Binding-site contacts:
Ligand atom C5 contacts residue TYR253 of chain 2.A at 3.8 Å (hydrophobic).
Ligand atom CL contacts residue TRP192 of chain 4.A at 3.9 Å.
Ligand atom O contacts residue VAL143 of chain 4.A at 4.2 Å.
Ligand atom O contacts residue NAD1 of chain 4.C at 3.0 Å.
Ligand atom F contacts residue PRO184 of chain 4.A at 4.3 Å.
Ligand atom C1 contacts residue NAD1 of chain 4.C at 3.5 Å.
Ligand atom F1 contacts residue NAD1 of chain 4.C at 3.5 Å.
Ligand atom C5 contacts residue NAD1 of chain 4.C at 3.6 Å.
Ligand atom C contacts residue NAD1 of chain 4.C at 4.0 Å.
Ligand atom F contacts residue TYR253 of chain 2.A at 2.8 Å.
Ligand atom CL contacts residue NAD1 of chain 4.C at 3.8 Å.
Ligand atom C1 contacts residue ASN186 of chain 4.A at 3.6 Å.
Ligand atom O contacts residue SER141 of chain 4.A at 2.6 Å (h-bond).
Ligand atom CL contacts residue LEU191 of chain 4.A at 4.0 Å.
Ligand atom C contacts residue TYR253 of chain 2.A at 3.8 Å (hydrophobic).
Ligand atom C4 contacts residue HIS93 of chain 4.A at 4.0 Å.
Ligand atom CL contacts residue LEU195 of chain 4.A at 3.7 Å.
Ligand atom F1 contacts residue TYR154 of chain 4.A at 2.9 Å.
Ligand atom C contacts residue ASN186 of chain 4.A at 3.3 Å.
Ligand atom C3 contacts residue TYR154 of chain 4.A at 3.7 Å (hydrophobic).
Ligand atom C5 contacts residue VAL143 of chain 4.A at 4.2 Å (hydrophobic).
Ligand atom C3 contacts residue HIS93 of chain 4.A at 3.5 Å.
Ligand atom C5 contacts residue SER141 of chain 4.A at 3.9 Å.
Ligand atom F contacts residue SER141 of chain 4.A at 3.1 Å.
Ligand atom C2 contacts residue NAD1 of chain 4.C at 3.5 Å.
Ligand atom F contacts residue NAD1 of chain 4.C at 4.0 Å.
Ligand atom F1 contacts residue LEU191 of chain 4.A at 4.3 Å.
Ligand atom F contacts residue VAL143 of chain 4.A at 3.3 Å.
Ligand atom C4 contacts residue NAD1 of chain 4.C at 3.2 Å.
Ligand atom F contacts residue GLY185 of chain 4.A at 4.3 Å.
Ligand atom O contacts residue HIS93 of chain 4.A at 4.3 Å.
Ligand atom C2 contacts residue HIS93 of chain 4.A at 4.0 Å.
Ligand atom O contacts residue TYR154 of chain 4.A at 2.5 Å (h-bond).
Ligand atom C1 contacts residue TRP192 of chain 4.A at 3.7 Å (hydrophobic).
Ligand atom C contacts residue GLN148 of chain 4.A at 4.2 Å.
Ligand atom C2 contacts residue TRP192 of chain 4.A at 4.3 Å (hydrophobic).
Ligand atom C3 contacts residue NAD1 of chain 4.C at 3.4 Å.
Ligand atom C4 contacts residue SER141 of chain 4.A at 3.6 Å.
Ligand atom F1 contacts residue HIS93 of chain 4.A at 3.4 Å.
Ligand atom C4 contacts residue TYR154 of chain 4.A at 3.5 Å (hydrophobic).

Sequence of chain 2.A:
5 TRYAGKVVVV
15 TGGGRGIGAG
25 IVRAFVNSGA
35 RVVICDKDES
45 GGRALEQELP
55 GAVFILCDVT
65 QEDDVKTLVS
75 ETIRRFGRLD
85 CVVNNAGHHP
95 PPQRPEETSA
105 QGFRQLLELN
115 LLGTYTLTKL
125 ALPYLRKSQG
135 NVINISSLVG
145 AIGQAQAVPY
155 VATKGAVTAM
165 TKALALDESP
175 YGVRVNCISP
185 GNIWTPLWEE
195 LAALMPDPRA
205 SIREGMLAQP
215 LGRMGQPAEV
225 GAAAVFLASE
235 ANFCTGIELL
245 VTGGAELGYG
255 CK

Sequence of chain 4.A:
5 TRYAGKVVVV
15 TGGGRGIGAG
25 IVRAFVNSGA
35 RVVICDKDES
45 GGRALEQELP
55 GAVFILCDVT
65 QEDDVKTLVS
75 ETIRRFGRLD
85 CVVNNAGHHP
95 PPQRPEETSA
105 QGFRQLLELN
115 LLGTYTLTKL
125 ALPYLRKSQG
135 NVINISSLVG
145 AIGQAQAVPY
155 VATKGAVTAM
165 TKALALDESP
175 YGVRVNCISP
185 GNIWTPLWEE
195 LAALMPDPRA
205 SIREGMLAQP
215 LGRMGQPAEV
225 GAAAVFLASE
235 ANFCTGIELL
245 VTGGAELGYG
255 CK

This protein binds this small molecule.
Small molecule (SMILES): Oc1c(F)ccc(Cl)c1F